Sequence of chain 1.A:
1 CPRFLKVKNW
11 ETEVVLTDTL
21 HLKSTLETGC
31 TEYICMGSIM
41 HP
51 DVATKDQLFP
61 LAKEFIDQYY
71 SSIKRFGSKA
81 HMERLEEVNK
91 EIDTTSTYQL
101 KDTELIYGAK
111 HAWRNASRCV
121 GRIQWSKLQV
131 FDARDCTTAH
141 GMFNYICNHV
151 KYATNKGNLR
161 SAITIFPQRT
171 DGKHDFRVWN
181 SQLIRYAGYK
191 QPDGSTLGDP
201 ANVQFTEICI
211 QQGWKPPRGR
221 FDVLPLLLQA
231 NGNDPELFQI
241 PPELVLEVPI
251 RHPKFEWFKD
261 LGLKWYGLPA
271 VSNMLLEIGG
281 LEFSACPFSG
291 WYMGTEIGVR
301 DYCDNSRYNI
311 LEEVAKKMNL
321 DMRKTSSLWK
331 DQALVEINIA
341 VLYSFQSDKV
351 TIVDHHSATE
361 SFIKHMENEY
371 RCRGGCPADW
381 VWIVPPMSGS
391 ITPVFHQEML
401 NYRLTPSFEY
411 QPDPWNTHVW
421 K

Sequence of chain 1.B:
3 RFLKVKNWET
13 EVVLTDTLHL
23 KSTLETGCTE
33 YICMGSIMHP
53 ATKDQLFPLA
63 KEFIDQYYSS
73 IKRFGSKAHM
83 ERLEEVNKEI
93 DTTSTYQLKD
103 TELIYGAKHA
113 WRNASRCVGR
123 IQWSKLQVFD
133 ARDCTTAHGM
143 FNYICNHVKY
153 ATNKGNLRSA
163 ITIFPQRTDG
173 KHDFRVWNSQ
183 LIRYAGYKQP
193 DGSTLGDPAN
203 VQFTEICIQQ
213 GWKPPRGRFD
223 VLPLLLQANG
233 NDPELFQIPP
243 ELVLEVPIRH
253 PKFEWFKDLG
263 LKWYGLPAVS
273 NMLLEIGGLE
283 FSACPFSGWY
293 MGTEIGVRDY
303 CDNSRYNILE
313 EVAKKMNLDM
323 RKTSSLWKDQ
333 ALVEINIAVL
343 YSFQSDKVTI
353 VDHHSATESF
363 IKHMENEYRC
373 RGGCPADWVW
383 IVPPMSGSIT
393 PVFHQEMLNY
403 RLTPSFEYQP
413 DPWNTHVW

Binding-site contacts:
Ligand atom C07 contacts residue HEM1 of chain 1.C at 3.4 Å.
Ligand atom C03 contacts residue HEM1 of chain 1.C at 2.9 Å.
Ligand atom C15 contacts residue MET40 of chain 1.A at 3.9 Å (hydrophobic).
Ligand atom C26 contacts residue TRP10 of chain 1.B at 3.7 Å (hydrophobic).
Ligand atom C04 contacts residue HEM1 of chain 1.C at 3.1 Å.
Ligand atom C13 contacts residue HEM1 of chain 1.C at 3.5 Å.
Ligand atom C02 contacts residue GLU296 of chain 1.A at 3.5 Å.
Ligand atom C11 contacts residue HEM1 of chain 1.C at 3.1 Å.
Ligand atom C25 contacts residue MET40 of chain 1.A at 3.8 Å (hydrophobic).
Ligand atom C28 contacts residue H4B1 of chain 1.D at 3.7 Å.
Ligand atom C05 contacts residue HEM1 of chain 1.C at 3.7 Å.
Ligand atom C08 contacts residue VAL271 of chain 1.A at 3.6 Å (hydrophobic).
Ligand atom C05 contacts residue VAL271 of chain 1.A at 4.0 Å (hydrophobic).
Ligand atom C08 contacts residue HEM1 of chain 1.C at 3.6 Å.
Ligand atom C09 contacts residue HEM1 of chain 1.C at 3.4 Å.
Ligand atom N02 contacts residue HEM1 of chain 1.C at 3.6 Å.
Ligand atom N02 contacts residue TRP291 of chain 1.A at 2.9 Å (h-bond).
Ligand atom C25 contacts residue TRP10 of chain 1.B at 3.7 Å (hydrophobic).
Ligand atom O27 contacts residue H4B1 of chain 1.D at 3.5 Å (h-bond).
Ligand atom N02 contacts residue PRO269 of chain 1.A at 3.7 Å.
Ligand atom O27 contacts residue MET40 of chain 1.A at 3.8 Å.
Ligand atom C14 contacts residue HEM1 of chain 1.C at 3.4 Å.
Ligand atom C02 contacts residue HEM1 of chain 1.C at 3.7 Å.
Ligand atom C15 contacts residue TRP382 of chain 1.A at 3.8 Å (hydrophobic).
Ligand atom C24 contacts residue MET40 of chain 1.A at 3.5 Å (hydrophobic).
Ligand atom N12 contacts residue HEM1 of chain 1.C at 2.9 Å (h-bond).
Ligand atom C22 contacts residue MET40 of chain 1.A at 3.8 Å (hydrophobic).
Ligand atom C06 contacts residue PHE288 of chain 1.A at 4.0 Å (hydrophobic).
Ligand atom N01 contacts residue GLU296 of chain 1.A at 2.7 Å (salt-bridge).
Ligand atom C10 contacts residue GLU296 of chain 1.A at 3.6 Å.
Ligand atom C28 contacts residue MET40 of chain 1.A at 3.6 Å (hydrophobic).
Ligand atom C23 contacts residue MET40 of chain 1.A at 3.4 Å (hydrophobic).
Ligand atom C15 contacts residue H4B1 of chain 1.D at 4.0 Å.
Ligand atom C14 contacts residue TRP382 of chain 1.A at 4.0 Å (hydrophobic).
Ligand atom C10 contacts residue HEM1 of chain 1.C at 3.9 Å.
Ligand atom N02 contacts residue GLU296 of chain 1.A at 2.8 Å (salt-bridge).
Ligand atom C07 contacts residue VAL271 of chain 1.A at 3.3 Å (hydrophobic).
Ligand atom C06 contacts residue HEM1 of chain 1.C at 3.4 Å.
Ligand atom C09 contacts residue GLU296 of chain 1.A at 3.6 Å.
Ligand atom C06 contacts residue VAL271 of chain 1.A at 3.5 Å (hydrophobic).

This protein binds this small molecule.
Small molecule (SMILES): COc1ccncc1CCCNCc1ccc2ccc(N)nc2c1